Sequence of chain 1.B:
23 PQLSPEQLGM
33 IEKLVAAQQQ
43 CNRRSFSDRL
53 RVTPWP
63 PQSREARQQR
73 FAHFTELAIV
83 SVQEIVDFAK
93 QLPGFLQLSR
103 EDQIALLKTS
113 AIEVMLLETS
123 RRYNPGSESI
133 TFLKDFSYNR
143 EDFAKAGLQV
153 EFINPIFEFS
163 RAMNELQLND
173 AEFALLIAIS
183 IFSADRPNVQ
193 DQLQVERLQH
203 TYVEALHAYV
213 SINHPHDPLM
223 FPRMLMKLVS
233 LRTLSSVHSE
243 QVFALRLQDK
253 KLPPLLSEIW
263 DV

Binding-site contacts:
Ligand atom C9 contacts residue MET117 of chain 1.B at 3.6 Å (hydrophobic).
Ligand atom F27 contacts residue LEU247 of chain 1.B at 3.3 Å.
Ligand atom C17 contacts residue THR121 of chain 1.B at 3.5 Å.
Ligand atom F32 contacts residue LEU254 of chain 1.B at 3.4 Å.
Ligand atom C1 contacts residue PHE159 of chain 1.B at 3.6 Å (hydrophobic).
Ligand atom C1 contacts residue PHE145 of chain 1.B at 3.6 Å (hydrophobic).
Ligand atom O15 contacts residue SER83 of chain 1.B at 2.9 Å (h-bond).
Ligand atom C7 contacts residue THR121 of chain 1.B at 3.7 Å.
Ligand atom CL10 contacts residue LEU79 of chain 1.B at 3.5 Å.
Ligand atom C8 contacts residue MET117 of chain 1.B at 3.6 Å (hydrophobic).
Ligand atom C11 contacts residue MET117 of chain 1.B at 3.5 Å (hydrophobic).
Ligand atom C16 contacts residue GLU120 of chain 1.B at 3.4 Å.
Ligand atom C24 contacts residue HIS240 of chain 1.B at 3.6 Å.
Ligand atom F28 contacts residue LEU247 of chain 1.B at 3.1 Å.
Ligand atom F29 contacts residue GLN243 of chain 1.B at 3.3 Å.
Ligand atom C17 contacts residue MET117 of chain 1.B at 3.3 Å (hydrophobic).
Ligand atom C14 contacts residue MET117 of chain 1.B at 3.4 Å (hydrophobic).
Ligand atom O25 contacts residue HIS240 of chain 1.B at 2.6 Å (h-bond).
Ligand atom C20 contacts residue HIS240 of chain 1.B at 3.5 Å.
Ligand atom CL10 contacts residue PHE76 of chain 1.B at 3.2 Å.
Ligand atom O12 contacts residue SER83 of chain 1.B at 2.7 Å (h-bond).
Ligand atom C11 contacts residue SER83 of chain 1.B at 3.5 Å.
Ligand atom C16 contacts residue MET117 of chain 1.B at 3.4 Å (hydrophobic).
Ligand atom C13 contacts residue PHE134 of chain 1.B at 3.4 Å (hydrophobic).
Ligand atom O25 contacts residue TRP262 of chain 1.B at 3.5 Å.
Ligand atom C7 contacts residue MET117 of chain 1.B at 3.4 Å (hydrophobic).
Ligand atom F31 contacts residue ALA80 of chain 1.B at 3.5 Å.
Ligand atom F27 contacts residue LEU150 of chain 1.B at 3.1 Å.
Ligand atom O12 contacts residue ALA80 of chain 1.B at 3.8 Å.
Ligand atom F32 contacts residue THR77 of chain 1.B at 3.5 Å.
Ligand atom C14 contacts residue SER83 of chain 1.B at 3.6 Å.
Ligand atom C13 contacts residue SER83 of chain 1.B at 2.7 Å.
Ligand atom C16 contacts residue PHE134 of chain 1.B at 3.5 Å (hydrophobic).
Ligand atom C14 contacts residue PHE134 of chain 1.B at 3.5 Å (hydrophobic).
Ligand atom CL10 contacts residue ALA80 of chain 1.B at 3.5 Å.
Ligand atom F31 contacts residue TRP262 of chain 1.B at 3.7 Å.
Ligand atom C2 contacts residue PHE145 of chain 1.B at 3.7 Å (hydrophobic).
Ligand atom F29 contacts residue HIS240 of chain 1.B at 3.4 Å.
Ligand atom O12 contacts residue LEU79 of chain 1.B at 3.6 Å.
Ligand atom C6 contacts residue THR121 of chain 1.B at 3.4 Å.

The small molecule below binds the protein below.
Small molecule (SMILES): CCCCN(Cc1cc(Cl)c(OC)c(OC)c1)c1ccc(C(O)(C(F)(F)F)C(F)(F)F)cc1